Sequence of chain 1.A:
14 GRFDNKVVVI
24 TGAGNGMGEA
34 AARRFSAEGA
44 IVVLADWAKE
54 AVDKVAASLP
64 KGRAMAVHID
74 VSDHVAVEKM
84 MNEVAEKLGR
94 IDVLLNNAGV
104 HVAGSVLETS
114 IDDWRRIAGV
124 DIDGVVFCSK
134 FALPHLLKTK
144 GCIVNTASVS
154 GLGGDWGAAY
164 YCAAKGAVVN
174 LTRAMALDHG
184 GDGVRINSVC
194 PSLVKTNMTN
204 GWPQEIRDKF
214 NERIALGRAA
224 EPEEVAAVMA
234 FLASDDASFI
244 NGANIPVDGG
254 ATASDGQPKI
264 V

Sequence of chain 2.A:
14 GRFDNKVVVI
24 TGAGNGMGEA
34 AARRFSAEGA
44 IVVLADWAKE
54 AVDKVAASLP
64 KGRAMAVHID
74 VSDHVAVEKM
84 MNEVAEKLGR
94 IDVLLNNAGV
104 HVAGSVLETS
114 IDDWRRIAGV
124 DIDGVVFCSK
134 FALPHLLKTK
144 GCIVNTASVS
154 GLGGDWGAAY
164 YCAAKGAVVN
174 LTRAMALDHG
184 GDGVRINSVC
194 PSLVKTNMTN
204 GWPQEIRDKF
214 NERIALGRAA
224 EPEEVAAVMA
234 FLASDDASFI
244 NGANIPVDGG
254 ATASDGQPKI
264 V

Binding-site contacts:
Ligand atom O2 contacts residue NAD1 of chain 1.C at 2.6 Å.
Ligand atom C3 contacts residue HBS1 of chain 1.F at 0.3 Å.
Ligand atom O2 contacts residue SER153 of chain 1.A at 3.9 Å.
Ligand atom C3 contacts residue SER153 of chain 1.A at 3.7 Å.
Ligand atom C4 contacts residue SER195 of chain 1.A at 3.8 Å.
Ligand atom C2 contacts residue TYR164 of chain 1.A at 3.2 Å (hydrophobic).
Ligand atom C2 contacts residue HBS1 of chain 1.F at 0.1 Å.
Ligand atom O7 contacts residue SER151 of chain 1.A at 4.5 Å.
Ligand atom O7 contacts residue HBS1 of chain 1.F at 1.6 Å.
Ligand atom C2 contacts residue SER151 of chain 1.A at 3.7 Å.
Ligand atom O7 contacts residue TYR164 of chain 1.A at 4.4 Å.
Ligand atom C1 contacts residue HIS104 of chain 1.A at 3.9 Å.
Ligand atom C2 contacts residue SER153 of chain 1.A at 4.1 Å.
Ligand atom C1 contacts residue HBS1 of chain 1.F at 0.1 Å.
Ligand atom C3 contacts residue TRP205 of chain 1.A at 4.3 Å (hydrophobic).
Ligand atom C3 contacts residue SER151 of chain 1.A at 3.9 Å.
Ligand atom C2 contacts residue NAD1 of chain 1.C at 3.0 Å.
Ligand atom C1 contacts residue NAD1 of chain 1.C at 3.4 Å.
Ligand atom C4 contacts residue NAD1 of chain 1.C at 3.2 Å.
Ligand atom O7 contacts residue ILE263 of chain 2.A at 4.2 Å.
Ligand atom C1 contacts residue TYR164 of chain 1.A at 3.4 Å (hydrophobic).
Ligand atom C1 contacts residue TRP205 of chain 1.A at 4.1 Å (hydrophobic).
Ligand atom C3 contacts residue NAD1 of chain 1.C at 3.5 Å.
Ligand atom O7 contacts residue ASP158 of chain 1.A at 4.0 Å.
Ligand atom C4 contacts residue GLN260 of chain 2.A at 3.8 Å.
Ligand atom C1 contacts residue MET201 of chain 1.A at 3.7 Å (hydrophobic).
Ligand atom C4 contacts residue TRP205 of chain 1.A at 3.9 Å (hydrophobic).
Ligand atom C4 contacts residue THR202 of chain 1.A at 4.3 Å.
Ligand atom C3 contacts residue SER195 of chain 1.A at 4.4 Å.
Ligand atom O7 contacts residue SER153 of chain 1.A at 3.1 Å (h-bond).
Ligand atom C3 contacts residue GLN260 of chain 2.A at 3.8 Å.
Ligand atom C4 contacts residue LEU196 of chain 1.A at 4.0 Å (hydrophobic).
Ligand atom C1 contacts residue THR202 of chain 1.A at 4.3 Å.
Ligand atom O2 contacts residue SER151 of chain 1.A at 2.7 Å (h-bond).
Ligand atom O7 contacts residue GLN260 of chain 2.A at 3.2 Å (h-bond).
Ligand atom O7 contacts residue TRP205 of chain 1.A at 3.8 Å.
Ligand atom C4 contacts residue HBS1 of chain 1.F at 0.1 Å.
Ligand atom O2 contacts residue TYR164 of chain 1.A at 2.5 Å (h-bond).
Ligand atom O2 contacts residue HBS1 of chain 1.F at 0.1 Å (h-bond).

A small-molecule ligand and the protein it binds are described below.
Small molecule (SMILES): CC(=O)[C@@H](C)O